Binding-site contacts:
Ligand atom C23 contacts residue MET66 of chain 2.B at 3.3 Å (hydrophobic).
Ligand atom F53 contacts residue TYR169 of chain 3.A at 3.4 Å.
Ligand atom F26 contacts residue LYS70 of chain 2.B at 3.0 Å.
Ligand atom F42 contacts residue LYS70 of chain 2.B at 3.2 Å.
Ligand atom F62 contacts residue GLN179 of chain 3.A at 3.2 Å.
Ligand atom O50 contacts residue LYS70 of chain 2.B at 3.3 Å (salt-bridge).
Ligand atom F41 contacts residue GLN63 of chain 2.B at 3.5 Å.
Ligand atom C24 contacts residue LYS70 of chain 2.B at 3.5 Å.
Ligand atom C30 contacts residue ASN57 of chain 2.B at 3.3 Å.
Ligand atom C12 contacts residue TYR130 of chain 2.B at 3.3 Å (hydrophobic).
Ligand atom C28 contacts residue ASN57 of chain 2.B at 3.3 Å.
Ligand atom C19 contacts residue ASN53 of chain 2.B at 3.3 Å.
Ligand atom C39 contacts residue GLN63 of chain 2.B at 3.1 Å.
Ligand atom C44 contacts residue ASN57 of chain 2.B at 3.3 Å.
Ligand atom C12 contacts residue THR107 of chain 2.B at 3.4 Å.
Ligand atom F27 contacts residue LEU56 of chain 2.B at 3.3 Å.
Ligand atom F26 contacts residue ILE73 of chain 2.B at 3.2 Å.
Ligand atom C21 contacts residue ASN57 of chain 2.B at 3.3 Å.
Ligand atom CL47 contacts residue ASN74 of chain 2.B at 3.0 Å.
Ligand atom N17 contacts residue ASN74 of chain 2.B at 3.5 Å (h-bond).
Ligand atom C11 contacts residue TYR130 of chain 2.B at 3.2 Å (hydrophobic).
Ligand atom C04 contacts residue ASN53 of chain 2.B at 3.5 Å.
Ligand atom N43 contacts residue ASN57 of chain 2.B at 2.6 Å (h-bond).
Ligand atom C07 contacts residue THR107 of chain 2.B at 3.4 Å.
Ligand atom O50 contacts residue GLN179 of chain 3.A at 2.9 Å (h-bond).
Ligand atom C16 contacts residue LYS70 of chain 2.B at 3.5 Å.
Ligand atom N06 contacts residue ASN57 of chain 2.B at 2.7 Å (h-bond).
Ligand atom CL47 contacts residue ILE73 of chain 2.B at 3.5 Å.
Ligand atom F52 contacts residue ARG173 of chain 3.A at 3.4 Å.
Ligand atom C31 contacts residue LYS70 of chain 2.B at 3.5 Å.
Ligand atom O29 contacts residue LYS70 of chain 2.B at 3.1 Å (salt-bridge).
Ligand atom F52 contacts residue LEU172 of chain 3.A at 3.4 Å.
Ligand atom C12 contacts residue ALA105 of chain 2.B at 3.5 Å (hydrophobic).
Ligand atom O51 contacts residue ASN74 of chain 2.B at 3.0 Å (h-bond).
Ligand atom F52 contacts residue LYS182 of chain 3.A at 2.9 Å.
Ligand atom F26 contacts residue LEU69 of chain 2.B at 3.2 Å.
Ligand atom C12 contacts residue ASN53 of chain 2.B at 3.2 Å.
Ligand atom F27 contacts residue MET66 of chain 2.B at 3.1 Å.
Ligand atom C02 contacts residue ASN57 of chain 2.B at 3.4 Å.
Ligand atom C36 contacts residue GLN67 of chain 2.B at 3.4 Å.

Sequence of chain 3.A:
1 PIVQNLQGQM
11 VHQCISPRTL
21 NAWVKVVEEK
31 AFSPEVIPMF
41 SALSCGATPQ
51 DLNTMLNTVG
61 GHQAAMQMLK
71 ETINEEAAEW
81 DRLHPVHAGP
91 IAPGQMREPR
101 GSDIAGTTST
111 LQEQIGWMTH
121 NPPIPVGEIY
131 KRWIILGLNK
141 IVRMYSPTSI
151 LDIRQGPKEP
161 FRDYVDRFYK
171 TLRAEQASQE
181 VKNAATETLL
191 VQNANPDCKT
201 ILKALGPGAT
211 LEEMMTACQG

A protein and the small-molecule ligand that binds it are described below.
Small molecule (SMILES): CC(C)(C#Cc1ccc(-c2ccc(Cl)c3c(NS(C)(=O)=O)nn(CC(F)(F)F)c23)c([C@H](Cc2cc(F)cc(F)c2)NC(=O)Cn2nc(C(F)(F)F)c3c2C(F)(F)[C@@H]2C[C@H]32)n1)S(C)(=O)=O

Sequence of chain 2.B:
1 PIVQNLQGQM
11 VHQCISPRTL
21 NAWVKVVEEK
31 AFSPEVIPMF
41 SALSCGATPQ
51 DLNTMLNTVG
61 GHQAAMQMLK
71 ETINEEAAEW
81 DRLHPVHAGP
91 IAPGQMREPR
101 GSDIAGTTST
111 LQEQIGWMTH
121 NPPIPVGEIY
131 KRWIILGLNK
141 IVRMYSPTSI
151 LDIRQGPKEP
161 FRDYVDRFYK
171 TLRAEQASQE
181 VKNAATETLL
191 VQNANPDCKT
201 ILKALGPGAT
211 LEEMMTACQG